Sequence of chain 1.C:
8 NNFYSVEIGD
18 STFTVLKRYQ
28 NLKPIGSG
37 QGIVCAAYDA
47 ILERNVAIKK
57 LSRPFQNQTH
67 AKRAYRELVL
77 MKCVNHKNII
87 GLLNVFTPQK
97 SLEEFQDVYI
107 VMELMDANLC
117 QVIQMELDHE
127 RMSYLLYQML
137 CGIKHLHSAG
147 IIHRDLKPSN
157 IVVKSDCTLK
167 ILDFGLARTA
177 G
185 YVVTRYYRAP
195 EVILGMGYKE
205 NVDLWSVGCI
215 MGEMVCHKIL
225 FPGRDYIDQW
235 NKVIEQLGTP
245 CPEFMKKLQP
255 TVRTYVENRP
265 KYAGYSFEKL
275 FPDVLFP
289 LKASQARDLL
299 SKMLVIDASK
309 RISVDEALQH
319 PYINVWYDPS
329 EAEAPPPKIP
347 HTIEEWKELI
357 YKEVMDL

The small molecule below binds the protein below.
Small molecule (SMILES): Nc1ncnc2c1ncn2[C@@H]1O[C@H](CO[P](=O)(O)O[P](=O)(O)NP(=O)(O)O)[C@@H](O)[C@H]1O

Binding-site contacts:
Ligand atom O3' contacts residue ASN114 of chain 1.C at 2.7 Å (h-bond).
Ligand atom PG contacts residue GLN37 of chain 1.C at 3.7 Å.
Ligand atom C8 contacts residue VAL40 of chain 1.C at 3.6 Å (hydrophobic).
Ligand atom N6 contacts residue MET108 of chain 1.C at 3.7 Å.
Ligand atom O5' contacts residue VAL40 of chain 1.C at 3.6 Å.
Ligand atom O2' contacts residue ASN114 of chain 1.C at 3.0 Å (h-bond).
Ligand atom N6 contacts residue ILE86 of chain 1.C at 3.4 Å.
Ligand atom O2A contacts residue LYS55 of chain 1.C at 2.9 Å (salt-bridge).
Ligand atom N7 contacts residue LEU168 of chain 1.C at 3.6 Å.
Ligand atom C8 contacts residue LEU168 of chain 1.C at 3.6 Å (hydrophobic).
Ligand atom C6 contacts residue GLU109 of chain 1.C at 3.7 Å.
Ligand atom O2G contacts residue ASP169 of chain 1.C at 3.1 Å (salt-bridge).
Ligand atom O2B contacts residue ASN156 of chain 1.C at 3.5 Å (h-bond).
Ligand atom O3' contacts residue SER155 of chain 1.C at 2.6 Å (h-bond).
Ligand atom C3' contacts residue SER155 of chain 1.C at 3.4 Å.
Ligand atom O4' contacts residue GLY33 of chain 1.C at 3.4 Å.
Ligand atom N3 contacts residue ILE32 of chain 1.C at 3.5 Å.
Ligand atom PB contacts residue ASN156 of chain 1.C at 3.4 Å.
Ligand atom N7 contacts residue VAL40 of chain 1.C at 3.8 Å.
Ligand atom C5' contacts residue SER34 of chain 1.C at 3.4 Å.
Ligand atom O1G contacts residue GLY35 of chain 1.C at 3.2 Å.
Ligand atom O3A contacts residue ASN156 of chain 1.C at 3.6 Å.
Ligand atom C2 contacts residue MET111 of chain 1.C at 3.3 Å (hydrophobic).
Ligand atom O1B contacts residue ASN156 of chain 1.C at 2.6 Å (h-bond).
Ligand atom O1G contacts residue GLY38 of chain 1.C at 3.7 Å.
Ligand atom N1 contacts residue GLU109 of chain 1.C at 3.7 Å.
Ligand atom N6 contacts residue ALA53 of chain 1.C at 3.5 Å.
Ligand atom C2' contacts residue ASN114 of chain 1.C at 3.3 Å.
Ligand atom O2B contacts residue SER155 of chain 1.C at 3.4 Å (h-bond).
Ligand atom N3B contacts residue GLY35 of chain 1.C at 3.5 Å.
Ligand atom C6 contacts residue ALA53 of chain 1.C at 3.7 Å (hydrophobic).
Ligand atom O4' contacts residue VAL40 of chain 1.C at 3.7 Å.
Ligand atom C3' contacts residue ASN114 of chain 1.C at 3.4 Å.
Ligand atom C4 contacts residue ILE32 of chain 1.C at 3.7 Å (hydrophobic).
Ligand atom O3G contacts residue GLN37 of chain 1.C at 3.4 Å (h-bond).
Ligand atom N6 contacts residue GLU109 of chain 1.C at 2.8 Å (salt-bridge).
Ligand atom O1G contacts residue GLN37 of chain 1.C at 2.8 Å (h-bond).
Ligand atom O1B contacts residue ASP169 of chain 1.C at 3.6 Å.
Ligand atom O2G contacts residue ARG69 of chain 1.C at 3.8 Å.
Ligand atom N1 contacts residue MET111 of chain 1.C at 3.0 Å (h-bond).